The protein below binds the small molecule below.
Small molecule (SMILES): CC(C)C[C@H](N)C(=O)O

Binding-site contacts:
Ligand atom O contacts residue ARG390 of chain 1.C at 3.6 Å.
Ligand atom CD1 contacts residue TRP444 of chain 1.C at 4.0 Å (hydrophobic).
Ligand atom CD1 contacts residue LEU389 of chain 1.C at 4.5 Å (hydrophobic).
Ligand atom CD1 contacts residue GLU451 of chain 1.C at 3.3 Å.
Ligand atom CD2 contacts residue VAL455 of chain 1.C at 3.9 Å (hydrophobic).
Ligand atom OXT contacts residue THR377 of chain 1.C at 3.4 Å (h-bond).
Ligand atom N contacts residue GLU451 of chain 1.C at 2.8 Å (salt-bridge).
Ligand atom CB contacts residue THR386 of chain 1.C at 4.4 Å.
Ligand atom CD2 contacts residue HIS454 of chain 1.C at 4.1 Å.
Ligand atom CD1 contacts residue PHE447 of chain 1.C at 3.9 Å (hydrophobic).
Ligand atom OXT contacts residue THR386 of chain 1.C at 4.5 Å.
Ligand atom C contacts residue TYR375 of chain 1.C at 3.8 Å (hydrophobic).
Ligand atom CD1 contacts residue THR377 of chain 1.C at 4.5 Å.
Ligand atom CD2 contacts residue TRP444 of chain 1.C at 4.0 Å (hydrophobic).
Ligand atom N contacts residue HIS454 of chain 1.C at 4.4 Å.
Ligand atom O contacts residue THR386 of chain 1.C at 2.6 Å (h-bond).
Ligand atom O contacts residue ASN376 of chain 1.C at 4.2 Å.
Ligand atom CG contacts residue LEU389 of chain 1.C at 4.4 Å (hydrophobic).
Ligand atom CB contacts residue THR377 of chain 1.C at 4.4 Å.
Ligand atom CB contacts residue HIS454 of chain 1.C at 3.5 Å.
Ligand atom CA contacts residue THR386 of chain 1.C at 4.1 Å.
Ligand atom OXT contacts residue TYR375 of chain 1.C at 2.9 Å (h-bond).
Ligand atom OXT contacts residue THR374 of chain 1.C at 3.5 Å (h-bond).
Ligand atom CA contacts residue GLU451 of chain 1.C at 3.9 Å.
Ligand atom CB contacts residue ARG390 of chain 1.C at 4.3 Å.
Ligand atom C contacts residue ASN376 of chain 1.C at 4.1 Å.
Ligand atom CA contacts residue THR377 of chain 1.C at 3.0 Å.
Ligand atom CD2 contacts residue GLU451 of chain 1.C at 4.1 Å.
Ligand atom O contacts residue LEU373 of chain 1.C at 4.5 Å.
Ligand atom N contacts residue THR377 of chain 1.C at 2.9 Å (h-bond).
Ligand atom C contacts residue THR377 of chain 1.C at 3.3 Å.
Ligand atom C contacts residue THR374 of chain 1.C at 3.5 Å.
Ligand atom O contacts residue HIS454 of chain 1.C at 4.4 Å.
Ligand atom CA contacts residue HIS454 of chain 1.C at 4.3 Å.
Ligand atom O contacts residue THR377 of chain 1.C at 4.1 Å.
Ligand atom OXT contacts residue ASN376 of chain 1.C at 3.3 Å (h-bond).
Ligand atom O contacts residue THR374 of chain 1.C at 2.7 Å (h-bond).
Ligand atom C contacts residue THR386 of chain 1.C at 3.6 Å.
Ligand atom O contacts residue TYR375 of chain 1.C at 3.9 Å.
Ligand atom C contacts residue HIS454 of chain 1.C at 4.4 Å.

Sequence of chain 1.C:
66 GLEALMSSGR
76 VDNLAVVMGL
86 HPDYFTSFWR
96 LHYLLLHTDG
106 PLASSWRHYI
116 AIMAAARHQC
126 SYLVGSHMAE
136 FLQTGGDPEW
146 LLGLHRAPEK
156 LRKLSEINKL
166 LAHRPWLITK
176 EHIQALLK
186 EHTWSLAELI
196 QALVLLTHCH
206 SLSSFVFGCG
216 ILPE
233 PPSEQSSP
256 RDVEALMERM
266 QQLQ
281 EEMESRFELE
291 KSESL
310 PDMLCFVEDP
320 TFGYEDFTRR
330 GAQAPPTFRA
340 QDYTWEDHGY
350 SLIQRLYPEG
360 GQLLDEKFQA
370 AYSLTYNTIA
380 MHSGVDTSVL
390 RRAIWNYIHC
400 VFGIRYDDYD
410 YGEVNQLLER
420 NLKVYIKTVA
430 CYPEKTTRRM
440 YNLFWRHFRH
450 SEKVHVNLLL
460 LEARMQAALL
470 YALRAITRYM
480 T